Sequence of chain 1.E:
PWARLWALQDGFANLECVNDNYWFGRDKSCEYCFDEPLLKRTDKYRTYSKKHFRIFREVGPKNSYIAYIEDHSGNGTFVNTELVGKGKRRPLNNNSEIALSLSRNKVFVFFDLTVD

Binding-site contacts:
Ligand atom CA contacts residue ARG74 of chain 1.E at 3.6 Å.
Ligand atom O3P contacts residue ARG54 of chain 1.E at 3.8 Å.
Ligand atom CG2 contacts residue THR75 of chain 1.E at 3.4 Å.
Ligand atom C contacts residue ARG74 of chain 1.E at 3.8 Å.
Ligand atom CE1 contacts residue ARG74 of chain 1.E at 3.1 Å.
Ligand atom OG1 contacts residue SER77 of chain 1.E at 3.7 Å.
Ligand atom P contacts residue SER77 of chain 1.E at 3.9 Å.
Ligand atom P contacts residue LYS78 of chain 1.E at 3.9 Å.
Ligand atom CZ contacts residue ARG54 of chain 1.E at 3.3 Å.
Ligand atom C contacts residue ASN103 of chain 1.E at 3.7 Å.
Ligand atom O2P contacts residue LYS78 of chain 1.E at 3.5 Å (salt-bridge).
Ligand atom CD1 contacts residue ARG54 of chain 1.E at 3.9 Å.
Ligand atom N contacts residue ARG74 of chain 1.E at 2.8 Å (salt-bridge).
Ligand atom CE2 contacts residue ARG54 of chain 1.E at 3.4 Å.
Ligand atom CG2 contacts residue THR75 of chain 1.E at 3.8 Å.
Ligand atom O3P contacts residue LYS78 of chain 1.E at 2.9 Å (salt-bridge).
Ligand atom O1P contacts residue SER77 of chain 1.E at 2.9 Å (h-bond).
Ligand atom O contacts residue THR75 of chain 1.E at 3.6 Å.
Ligand atom O contacts residue ARG54 of chain 1.E at 3.9 Å.
Ligand atom CA contacts residue ASN103 of chain 1.E at 3.4 Å.
Ligand atom C contacts residue ASN103 of chain 1.E at 3.8 Å.
Ligand atom OG1 contacts residue TYR76 of chain 1.E at 3.7 Å.
Ligand atom CG2 contacts residue ARG74 of chain 1.E at 3.9 Å.
Ligand atom CB contacts residue ARG74 of chain 1.E at 3.3 Å.
Ligand atom CD2 contacts residue ARG74 of chain 1.E at 3.4 Å.
Ligand atom CZ contacts residue ARG74 of chain 1.E at 3.0 Å.
Ligand atom N contacts residue ARG54 of chain 1.E at 3.9 Å.
Ligand atom CG contacts residue ARG54 of chain 1.E at 3.9 Å.
Ligand atom O contacts residue ASN103 of chain 1.E at 2.8 Å (h-bond).
Ligand atom O3P contacts residue SER77 of chain 1.E at 3.5 Å.
Ligand atom CG2 contacts residue TYR76 of chain 1.E at 3.4 Å (hydrophobic).
Ligand atom N contacts residue ASN103 of chain 1.E at 3.0 Å (h-bond).
Ligand atom CE2 contacts residue ARG74 of chain 1.E at 3.3 Å.
Ligand atom CA contacts residue ARG74 of chain 1.E at 3.9 Å.
Ligand atom CD2 contacts residue ARG54 of chain 1.E at 3.7 Å.
Ligand atom OG1 contacts residue ARG54 of chain 1.E at 3.2 Å (salt-bridge).
Ligand atom CG contacts residue ARG74 of chain 1.E at 3.5 Å.
Ligand atom CG1 contacts residue ASN103 of chain 1.E at 3.6 Å.
Ligand atom CE1 contacts residue ARG54 of chain 1.E at 3.5 Å.
Ligand atom CD1 contacts residue ARG74 of chain 1.E at 3.1 Å.

A protein and the small-molecule ligand that binds it are described below.
Small molecule (SMILES): CC[C@H](C)[C@H](NC(=O)[C@H](CC(C)C)NC(=O)[C@H](Cc1ccc(O)cc1)NC(=O)[C@@H](NC(=O)[C@H](CC(=O)O)NC(=O)[C@H](Cc1ccccc1)NC(=O)[C@@H](N)Cc1cnc[nH]1)[C@@H](C)OP(=O)(O)O)C(=O)N[C@@H](C)C(=O)O